Binding-site contacts:
Ligand atom CAM contacts residue LYS99 of chain 1.B at 3.5 Å.
Ligand atom CAT contacts residue GLU35 of chain 1.B at 3.9 Å.
Ligand atom CAB contacts residue ASN34 of chain 1.A at 3.4 Å.
Ligand atom CAS contacts residue LEU89 of chain 1.A at 3.8 Å (hydrophobic).
Ligand atom CAG contacts residue TYR100 of chain 1.B at 3.4 Å (hydrophobic).
Ligand atom CAN contacts residue LYS99 of chain 1.B at 3.7 Å.
Ligand atom CAB contacts residue LYS99 of chain 1.B at 3.8 Å.
Ligand atom CAO contacts residue GLY101 of chain 1.B at 3.5 Å.
Ligand atom CAR contacts residue PHE36 of chain 1.A at 3.8 Å (hydrophobic).
Ligand atom CAG contacts residue LYS99 of chain 1.B at 3.8 Å.
Ligand atom CAP contacts residue GLY101 of chain 1.B at 3.7 Å.
Ligand atom CAI contacts residue GLU35 of chain 1.B at 3.7 Å.
Ligand atom CAP contacts residue TYR100 of chain 1.B at 3.5 Å (hydrophobic).
Ligand atom CAS contacts residue TRP47 of chain 1.B at 3.9 Å (hydrophobic).
Ligand atom CAC contacts residue LYS99 of chain 1.B at 3.8 Å.
Ligand atom CAE contacts residue ASN34 of chain 1.A at 3.4 Å.
Ligand atom CAF contacts residue ASN34 of chain 1.A at 3.4 Å.
Ligand atom CAS contacts residue GLU35 of chain 1.B at 3.6 Å.
Ligand atom CAU contacts residue GLU35 of chain 1.B at 3.6 Å.
Ligand atom CAP contacts residue TYR49 of chain 1.A at 3.9 Å (hydrophobic).
Ligand atom CAU contacts residue VAL37 of chain 1.B at 3.8 Å (hydrophobic).
Ligand atom CAO contacts residue LYS98 of chain 1.B at 3.9 Å.
Ligand atom CAO contacts residue TYR100 of chain 1.B at 3.3 Å (hydrophobic).
Ligand atom CAT contacts residue TRP104 of chain 1.B at 3.6 Å (hydrophobic).
Ligand atom CAN contacts residue ASN34 of chain 1.A at 3.5 Å.
Ligand atom CAH contacts residue PHE36 of chain 1.A at 3.9 Å (hydrophobic).
Ligand atom CAK contacts residue THR46 of chain 1.A at 4.0 Å.
Ligand atom CAR contacts residue TRP104 of chain 1.B at 3.8 Å (hydrophobic).
Ligand atom CAO contacts residue THR46 of chain 1.A at 3.8 Å.
Ligand atom CAJ contacts residue LEU89 of chain 1.A at 3.8 Å (hydrophobic).
Ligand atom CAN contacts residue TYR91 of chain 1.A at 3.6 Å (hydrophobic).
Ligand atom CAK contacts residue LYS98 of chain 1.B at 3.5 Å.
Ligand atom CAQ contacts residue TYR49 of chain 1.A at 3.6 Å (hydrophobic).
Ligand atom CAE contacts residue LYS99 of chain 1.B at 3.7 Å.
Ligand atom CAH contacts residue GLU35 of chain 1.B at 4.0 Å.
Ligand atom CAF contacts residue LYS99 of chain 1.B at 3.8 Å.
Ligand atom CAC contacts residue ASN34 of chain 1.A at 3.3 Å.
Ligand atom OAA contacts residue TYR91 of chain 1.A at 3.5 Å (h-bond).
Ligand atom CAM contacts residue TYR91 of chain 1.A at 3.7 Å (hydrophobic).
Ligand atom CAM contacts residue ASN34 of chain 1.A at 3.5 Å.

A small-molecule ligand and the protein it binds are described below.
Small molecule (SMILES): Oc1ccc2ccc3c4ccccc4cc4ccc1c2c43

Sequence of chain 1.B:
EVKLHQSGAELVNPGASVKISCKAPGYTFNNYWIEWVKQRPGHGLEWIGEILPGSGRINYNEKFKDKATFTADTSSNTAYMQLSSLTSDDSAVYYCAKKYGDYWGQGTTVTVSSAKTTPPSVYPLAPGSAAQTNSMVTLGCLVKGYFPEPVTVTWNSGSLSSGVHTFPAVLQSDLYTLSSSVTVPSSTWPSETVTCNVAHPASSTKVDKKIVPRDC

Sequence of chain 1.A:
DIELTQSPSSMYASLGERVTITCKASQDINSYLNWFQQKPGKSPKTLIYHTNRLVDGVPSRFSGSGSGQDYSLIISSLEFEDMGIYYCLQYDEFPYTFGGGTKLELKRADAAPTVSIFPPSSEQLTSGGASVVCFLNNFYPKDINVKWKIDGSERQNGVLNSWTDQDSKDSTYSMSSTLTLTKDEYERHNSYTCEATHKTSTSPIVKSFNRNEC